This small molecule binds to this protein.
Small molecule (SMILES): c1ccc([P+](c2ccccc2)(c2ccccc2)c2ccccc2)cc1

Binding-site contacts:
Ligand atom C2C contacts residue TYR44 of chain 2.B at 4.3 Å (hydrophobic).
Ligand atom C3B contacts residue TYR35 of chain 2.B at 3.3 Å (hydrophobic).
Ligand atom C5B contacts residue TYR35 of chain 2.B at 4.0 Å (hydrophobic).
Ligand atom C1B contacts residue TYR35 of chain 2.B at 4.1 Å (hydrophobic).
Ligand atom C3C contacts residue TYR44 of chain 2.B at 3.8 Å (hydrophobic).
Ligand atom C3D contacts residue TYR5 of chain 2.B at 3.7 Å (hydrophobic).
Ligand atom C3A contacts residue IMD1 of chain 2.P at 3.5 Å.
Ligand atom C2B contacts residue TYR35 of chain 2.B at 3.6 Å (hydrophobic).
Ligand atom C4B contacts residue TYR35 of chain 2.B at 3.4 Å (hydrophobic).
Ligand atom C2D contacts residue TYR5 of chain 2.B at 3.5 Å (hydrophobic).
Ligand atom C4D contacts residue TYR44 of chain 2.B at 3.4 Å (hydrophobic).
Ligand atom C1C contacts residue TYR5 of chain 2.B at 4.5 Å (hydrophobic).
Ligand atom C2D contacts residue IMD1 of chain 2.P at 4.2 Å.
Ligand atom C4C contacts residue TYR5 of chain 2.B at 3.6 Å (hydrophobic).
Ligand atom C5D contacts residue ASP37 of chain 2.B at 4.2 Å.
Ligand atom C3D contacts residue TYR44 of chain 2.B at 4.2 Å (hydrophobic).
Ligand atom C2C contacts residue TYR5 of chain 2.B at 4.0 Å (hydrophobic).
Ligand atom C5A contacts residue TYR5 of chain 2.B at 4.2 Å (hydrophobic).
Ligand atom C3C contacts residue TYR5 of chain 2.B at 3.5 Å (hydrophobic).
Ligand atom C2A contacts residue IMD1 of chain 2.P at 4.1 Å.
Ligand atom C5C contacts residue TYR5 of chain 2.B at 4.4 Å (hydrophobic).
Ligand atom C5D contacts residue TYR44 of chain 2.B at 3.8 Å (hydrophobic).
Ligand atom C2C contacts residue TYR35 of chain 2.B at 3.8 Å (hydrophobic).
Ligand atom C4A contacts residue IMD1 of chain 2.P at 3.9 Å.
Ligand atom C5D contacts residue TYR35 of chain 2.B at 4.4 Å (hydrophobic).
Ligand atom C6D contacts residue TYR35 of chain 2.B at 3.8 Å (hydrophobic).
Ligand atom C3C contacts residue TYR35 of chain 2.B at 4.1 Å (hydrophobic).
Ligand atom C3D contacts residue IMD1 of chain 2.P at 4.0 Å.
Ligand atom C6A contacts residue TYR5 of chain 2.B at 3.9 Å (hydrophobic).

Sequence of chain 2.B:
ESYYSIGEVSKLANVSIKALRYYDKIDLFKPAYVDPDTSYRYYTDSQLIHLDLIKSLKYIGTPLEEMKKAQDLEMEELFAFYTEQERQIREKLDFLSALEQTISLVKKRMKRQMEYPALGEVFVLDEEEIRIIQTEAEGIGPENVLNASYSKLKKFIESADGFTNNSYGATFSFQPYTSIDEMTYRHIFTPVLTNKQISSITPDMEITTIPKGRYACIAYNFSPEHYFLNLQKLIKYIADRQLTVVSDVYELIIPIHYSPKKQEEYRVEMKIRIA